A small-molecule ligand and the protein it binds are described below.
Small molecule (SMILES): CC(=O)c1ccc(S(=O)(=O)NC(=O)NC2CCCCC2)cc1

Binding-site contacts:
Ligand atom O1 contacts residue ZN1 of chain 1.C at 2.7 Å.
Ligand atom O1 contacts residue VAL142 of chain 1.A at 3.7 Å.
Ligand atom C1 contacts residue THR198 of chain 1.A at 3.0 Å.
Ligand atom C12 contacts residue ASN67 of chain 1.A at 3.2 Å.
Ligand atom C4 contacts residue VAL121 of chain 1.A at 3.7 Å (hydrophobic).
Ligand atom C5 contacts residue GLN92 of chain 1.A at 3.8 Å.
Ligand atom C3 contacts residue ZN1 of chain 1.C at 3.8 Å.
Ligand atom O3 contacts residue SO41 of chain 1.D at 3.3 Å (h-bond).
Ligand atom C6 contacts residue LEU197 of chain 1.A at 3.8 Å (hydrophobic).
Ligand atom C1 contacts residue LEU197 of chain 1.A at 3.6 Å (hydrophobic).
Ligand atom C8 contacts residue LEU197 of chain 1.A at 3.8 Å (hydrophobic).
Ligand atom C11 contacts residue ASN62 of chain 1.A at 2.8 Å.
Ligand atom N1 contacts residue GLN92 of chain 1.A at 3.5 Å (h-bond).
Ligand atom C14 contacts residue HIS94 of chain 1.A at 3.8 Å.
Ligand atom O1 contacts residue HIS119 of chain 1.A at 3.1 Å (h-bond).
Ligand atom C7 contacts residue THR199 of chain 1.A at 3.6 Å.
Ligand atom N1 contacts residue SO41 of chain 1.D at 2.9 Å (h-bond).
Ligand atom C14 contacts residue THR199 of chain 1.A at 3.5 Å.
Ligand atom C11 contacts residue ASN67 of chain 1.A at 2.9 Å.
Ligand atom C15 contacts residue HIS94 of chain 1.A at 3.5 Å.
Ligand atom C3 contacts residue HIS94 of chain 1.A at 3.8 Å.
Ligand atom C13 contacts residue ALA65 of chain 1.A at 3.6 Å (hydrophobic).
Ligand atom C12 contacts residue ALA65 of chain 1.A at 3.2 Å (hydrophobic).
Ligand atom C4 contacts residue HIS94 of chain 1.A at 3.5 Å.
Ligand atom C13 contacts residue HIS94 of chain 1.A at 3.3 Å.
Ligand atom C8 contacts residue THR198 of chain 1.A at 3.7 Å.
Ligand atom C10 contacts residue ASN67 of chain 1.A at 3.3 Å.
Ligand atom C10 contacts residue ASN62 of chain 1.A at 3.7 Å.
Ligand atom O3 contacts residue PHE130 of chain 1.A at 3.1 Å.
Ligand atom C1 contacts residue TRP208 of chain 1.A at 3.3 Å (hydrophobic).
Ligand atom C10 contacts residue GLN92 of chain 1.A at 3.7 Å.
Ligand atom O1 contacts residue HIS94 of chain 1.A at 3.4 Å.
Ligand atom O4 contacts residue SO41 of chain 1.D at 3.0 Å (h-bond).
Ligand atom N2 contacts residue ASN62 of chain 1.A at 3.5 Å (h-bond).
Ligand atom C12 contacts residue HIS94 of chain 1.A at 3.3 Å.
Ligand atom N2 contacts residue ASN67 of chain 1.A at 3.5 Å (h-bond).
Ligand atom C1 contacts residue SER196 of chain 1.A at 3.8 Å.
Ligand atom C2 contacts residue ZN1 of chain 1.C at 3.1 Å.
Ligand atom S1 contacts residue SO41 of chain 1.D at 3.8 Å.
Ligand atom C9 contacts residue SO41 of chain 1.D at 3.4 Å.

Sequence of chain 1.A:
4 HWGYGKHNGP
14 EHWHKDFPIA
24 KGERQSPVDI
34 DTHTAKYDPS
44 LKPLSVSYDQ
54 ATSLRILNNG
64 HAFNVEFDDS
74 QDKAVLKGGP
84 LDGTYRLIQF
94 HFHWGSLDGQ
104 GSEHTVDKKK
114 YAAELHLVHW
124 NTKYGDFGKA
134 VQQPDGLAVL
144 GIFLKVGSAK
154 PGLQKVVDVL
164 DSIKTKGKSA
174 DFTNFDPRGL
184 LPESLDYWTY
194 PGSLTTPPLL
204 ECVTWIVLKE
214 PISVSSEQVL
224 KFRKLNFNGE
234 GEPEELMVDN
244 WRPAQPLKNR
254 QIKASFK